Sequence of chain 1.J:
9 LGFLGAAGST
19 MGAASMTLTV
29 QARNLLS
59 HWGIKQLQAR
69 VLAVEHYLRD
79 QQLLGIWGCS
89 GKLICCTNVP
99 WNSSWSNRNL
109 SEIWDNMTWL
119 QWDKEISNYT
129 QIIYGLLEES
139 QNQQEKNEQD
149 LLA

Binding-site contacts:
Ligand atom O6 contacts residue GLU123 of chain 1.J at 3.9 Å.
Ligand atom C5 contacts residue GLU123 of chain 1.J at 4.2 Å.
Ligand atom O5 contacts residue ASN126 of chain 1.J at 2.4 Å (h-bond).
Ligand atom O5 contacts residue GLU123 of chain 1.J at 4.2 Å.
Ligand atom N2 contacts residue ASN126 of chain 1.J at 2.9 Å (h-bond).
Ligand atom C3 contacts residue ASN126 of chain 1.J at 3.8 Å.
Ligand atom C5 contacts residue ASN126 of chain 1.J at 3.6 Å.
Ligand atom O7 contacts residue ASN126 of chain 1.J at 3.6 Å (h-bond).
Ligand atom O5 contacts residue SER125 of chain 1.J at 4.2 Å.
Ligand atom C2 contacts residue ASN126 of chain 1.J at 2.5 Å.
Ligand atom C1 contacts residue ASN126 of chain 1.J at 1.4 Å.
Ligand atom O6 contacts residue LYS122 of chain 1.J at 2.9 Å (salt-bridge).
Ligand atom O6 contacts residue SER125 of chain 1.J at 4.4 Å.
Ligand atom C4 contacts residue ASN126 of chain 1.J at 4.2 Å.
Ligand atom C7 contacts residue ASN126 of chain 1.J at 3.3 Å.
Ligand atom C8 contacts residue ASN126 of chain 1.J at 4.2 Å.
Ligand atom C6 contacts residue GLU123 of chain 1.J at 3.6 Å.
Ligand atom C6 contacts residue LYS122 of chain 1.J at 3.9 Å.

The small molecule below binds the protein below.
Small molecule (SMILES): CC(=O)N[C@@H]1[C@@H](O)[C@H](O)[C@@H](CO)O[C@H]1O